Sequence of chain 1.A:
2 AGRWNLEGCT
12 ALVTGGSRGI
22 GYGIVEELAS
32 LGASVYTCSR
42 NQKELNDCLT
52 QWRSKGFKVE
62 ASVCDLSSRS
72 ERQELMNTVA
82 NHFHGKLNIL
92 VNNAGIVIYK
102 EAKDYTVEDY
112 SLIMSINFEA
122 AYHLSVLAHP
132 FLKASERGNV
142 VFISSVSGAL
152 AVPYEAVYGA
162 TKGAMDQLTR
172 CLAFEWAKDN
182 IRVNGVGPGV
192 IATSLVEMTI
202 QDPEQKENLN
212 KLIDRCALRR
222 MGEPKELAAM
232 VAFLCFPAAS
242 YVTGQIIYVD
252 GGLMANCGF

Binding-site contacts:
Ligand atom O3 contacts residue SER146 of chain 1.A at 2.7 Å (h-bond).
Ligand atom C6 contacts residue TYR100 of chain 1.A at 4.3 Å (hydrophobic).
Ligand atom C3 contacts residue GLU156 of chain 1.A at 3.9 Å.
Ligand atom C4 contacts residue TYR159 of chain 1.A at 3.8 Å (hydrophobic).
Ligand atom C5 contacts residue LEU196 of chain 1.A at 3.8 Å (hydrophobic).
Ligand atom C4 contacts residue GLU156 of chain 1.A at 3.5 Å.
Ligand atom C2 contacts residue SER148 of chain 1.A at 4.0 Å.
Ligand atom C2 contacts residue SER146 of chain 1.A at 4.1 Å.
Ligand atom N8 contacts residue TYR100 of chain 1.A at 4.1 Å.
Ligand atom C9 contacts residue LEU210 of chain 1.A at 3.7 Å (hydrophobic).
Ligand atom O3 contacts residue TYR159 of chain 1.A at 2.7 Å (h-bond).
Ligand atom C6 contacts residue LEU196 of chain 1.A at 3.6 Å (hydrophobic).
Ligand atom C7 contacts residue VAL197 of chain 1.A at 4.5 Å (hydrophobic).
Ligand atom C3 contacts residue NAP1 of chain 1.C at 3.4 Å.
Ligand atom C7 contacts residue GLY190 of chain 1.A at 4.2 Å.
Ligand atom C4 contacts residue NAP1 of chain 1.C at 4.4 Å.
Ligand atom C3 contacts residue SER146 of chain 1.A at 3.9 Å.
Ligand atom C9 contacts residue LEU213 of chain 1.A at 4.5 Å (hydrophobic).
Ligand atom C6 contacts residue VAL197 of chain 1.A at 4.0 Å (hydrophobic).
Ligand atom O3 contacts residue NAP1 of chain 1.C at 3.1 Å.
Ligand atom C4 contacts residue TYR100 of chain 1.A at 4.3 Å (hydrophobic).
Ligand atom C7 contacts residue NAP1 of chain 1.C at 3.4 Å.
Ligand atom C4 contacts residue LEU196 of chain 1.A at 4.2 Å (hydrophobic).
Ligand atom C2 contacts residue GLY190 of chain 1.A at 4.3 Å.
Ligand atom O3 contacts residue GLU156 of chain 1.A at 3.8 Å.
Ligand atom C7 contacts residue VAL191 of chain 1.A at 4.5 Å (hydrophobic).
Ligand atom C5 contacts residue TYR100 of chain 1.A at 3.4 Å (hydrophobic).
Ligand atom C9 contacts residue TYR100 of chain 1.A at 4.0 Å (hydrophobic).
Ligand atom N8 contacts residue GLU156 of chain 1.A at 2.6 Å (salt-bridge).
Ligand atom C1 contacts residue GLU156 of chain 1.A at 3.7 Å.
Ligand atom C5 contacts residue GLU156 of chain 1.A at 3.3 Å.
Ligand atom C7 contacts residue LEU210 of chain 1.A at 4.1 Å (hydrophobic).
Ligand atom C2 contacts residue NAP1 of chain 1.C at 4.0 Å.
Ligand atom C6 contacts residue NAP1 of chain 1.C at 3.6 Å.
Ligand atom C1 contacts residue LEU213 of chain 1.A at 3.9 Å (hydrophobic).
Ligand atom C2 contacts residue GLU156 of chain 1.A at 3.7 Å.
Ligand atom C3 contacts residue TYR159 of chain 1.A at 3.6 Å (hydrophobic).
Ligand atom C9 contacts residue GLU156 of chain 1.A at 3.1 Å.
Ligand atom O3 contacts residue SER148 of chain 1.A at 4.0 Å.

A protein and the small-molecule ligand that binds it are described below.
Small molecule (SMILES): CN1[C@@H]2CC[C@H]1CC(O)C2